Sequence of chain 1.A:
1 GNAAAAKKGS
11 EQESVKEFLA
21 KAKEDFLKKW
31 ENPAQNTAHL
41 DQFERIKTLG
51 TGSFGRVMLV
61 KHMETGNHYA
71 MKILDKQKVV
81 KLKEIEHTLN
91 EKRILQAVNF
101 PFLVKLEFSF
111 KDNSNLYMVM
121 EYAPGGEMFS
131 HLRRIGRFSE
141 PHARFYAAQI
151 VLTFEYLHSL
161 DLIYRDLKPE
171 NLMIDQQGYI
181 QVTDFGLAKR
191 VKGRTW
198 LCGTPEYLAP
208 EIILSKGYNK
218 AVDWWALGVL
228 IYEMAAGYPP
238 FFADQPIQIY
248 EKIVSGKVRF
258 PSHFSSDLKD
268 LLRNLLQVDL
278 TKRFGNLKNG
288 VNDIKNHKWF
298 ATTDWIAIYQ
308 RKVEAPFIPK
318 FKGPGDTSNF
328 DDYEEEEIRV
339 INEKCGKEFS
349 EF

The protein below binds the small molecule below.
Small molecule (SMILES): C[C@@H](O)[C@@H](C)O

Binding-site contacts:
Ligand atom C3 contacts residue ASN115 of chain 1.A at 4.4 Å.
Ligand atom C4 contacts residue ILE73 of chain 1.A at 3.8 Å (hydrophobic).
Ligand atom O6 contacts residue LYS78 of chain 1.A at 3.4 Å (salt-bridge).
Ligand atom C3 contacts residue ILE73 of chain 1.A at 3.9 Å (hydrophobic).
Ligand atom C4 contacts residue ASN115 of chain 1.A at 3.2 Å.
Ligand atom C4 contacts residue ASP75 of chain 1.A at 4.0 Å.
Ligand atom O5 contacts residue ARG56 of chain 1.A at 3.0 Å.
Ligand atom O6 contacts residue PHE54 of chain 1.A at 3.1 Å (h-bond).
Ligand atom O6 contacts residue ILE73 of chain 1.A at 4.2 Å.
Ligand atom O6 contacts residue GLY55 of chain 1.A at 3.4 Å.
Ligand atom C3 contacts residue PHE54 of chain 1.A at 4.3 Å (hydrophobic).
Ligand atom C2 contacts residue GLU333 of chain 1.A at 3.3 Å.
Ligand atom C1 contacts residue ILE335 of chain 1.A at 3.1 Å (hydrophobic).
Ligand atom C3 contacts residue ASP75 of chain 1.A at 4.3 Å.
Ligand atom O6 contacts residue LEU74 of chain 1.A at 4.4 Å.
Ligand atom C1 contacts residue ARG56 of chain 1.A at 3.2 Å.
Ligand atom C2 contacts residue GLY55 of chain 1.A at 4.5 Å.
Ligand atom C3 contacts residue LYS78 of chain 1.A at 4.4 Å.
Ligand atom O5 contacts residue GLY55 of chain 1.A at 3.6 Å.
Ligand atom O6 contacts residue ASP75 of chain 1.A at 3.4 Å.
Ligand atom C3 contacts residue GLY55 of chain 1.A at 4.0 Å.
Ligand atom O5 contacts residue GLU333 of chain 1.A at 3.6 Å.
Ligand atom C1 contacts residue GLU333 of chain 1.A at 3.4 Å.
Ligand atom C2 contacts residue ARG56 of chain 1.A at 3.6 Å.